Sequence of chain 1.A:
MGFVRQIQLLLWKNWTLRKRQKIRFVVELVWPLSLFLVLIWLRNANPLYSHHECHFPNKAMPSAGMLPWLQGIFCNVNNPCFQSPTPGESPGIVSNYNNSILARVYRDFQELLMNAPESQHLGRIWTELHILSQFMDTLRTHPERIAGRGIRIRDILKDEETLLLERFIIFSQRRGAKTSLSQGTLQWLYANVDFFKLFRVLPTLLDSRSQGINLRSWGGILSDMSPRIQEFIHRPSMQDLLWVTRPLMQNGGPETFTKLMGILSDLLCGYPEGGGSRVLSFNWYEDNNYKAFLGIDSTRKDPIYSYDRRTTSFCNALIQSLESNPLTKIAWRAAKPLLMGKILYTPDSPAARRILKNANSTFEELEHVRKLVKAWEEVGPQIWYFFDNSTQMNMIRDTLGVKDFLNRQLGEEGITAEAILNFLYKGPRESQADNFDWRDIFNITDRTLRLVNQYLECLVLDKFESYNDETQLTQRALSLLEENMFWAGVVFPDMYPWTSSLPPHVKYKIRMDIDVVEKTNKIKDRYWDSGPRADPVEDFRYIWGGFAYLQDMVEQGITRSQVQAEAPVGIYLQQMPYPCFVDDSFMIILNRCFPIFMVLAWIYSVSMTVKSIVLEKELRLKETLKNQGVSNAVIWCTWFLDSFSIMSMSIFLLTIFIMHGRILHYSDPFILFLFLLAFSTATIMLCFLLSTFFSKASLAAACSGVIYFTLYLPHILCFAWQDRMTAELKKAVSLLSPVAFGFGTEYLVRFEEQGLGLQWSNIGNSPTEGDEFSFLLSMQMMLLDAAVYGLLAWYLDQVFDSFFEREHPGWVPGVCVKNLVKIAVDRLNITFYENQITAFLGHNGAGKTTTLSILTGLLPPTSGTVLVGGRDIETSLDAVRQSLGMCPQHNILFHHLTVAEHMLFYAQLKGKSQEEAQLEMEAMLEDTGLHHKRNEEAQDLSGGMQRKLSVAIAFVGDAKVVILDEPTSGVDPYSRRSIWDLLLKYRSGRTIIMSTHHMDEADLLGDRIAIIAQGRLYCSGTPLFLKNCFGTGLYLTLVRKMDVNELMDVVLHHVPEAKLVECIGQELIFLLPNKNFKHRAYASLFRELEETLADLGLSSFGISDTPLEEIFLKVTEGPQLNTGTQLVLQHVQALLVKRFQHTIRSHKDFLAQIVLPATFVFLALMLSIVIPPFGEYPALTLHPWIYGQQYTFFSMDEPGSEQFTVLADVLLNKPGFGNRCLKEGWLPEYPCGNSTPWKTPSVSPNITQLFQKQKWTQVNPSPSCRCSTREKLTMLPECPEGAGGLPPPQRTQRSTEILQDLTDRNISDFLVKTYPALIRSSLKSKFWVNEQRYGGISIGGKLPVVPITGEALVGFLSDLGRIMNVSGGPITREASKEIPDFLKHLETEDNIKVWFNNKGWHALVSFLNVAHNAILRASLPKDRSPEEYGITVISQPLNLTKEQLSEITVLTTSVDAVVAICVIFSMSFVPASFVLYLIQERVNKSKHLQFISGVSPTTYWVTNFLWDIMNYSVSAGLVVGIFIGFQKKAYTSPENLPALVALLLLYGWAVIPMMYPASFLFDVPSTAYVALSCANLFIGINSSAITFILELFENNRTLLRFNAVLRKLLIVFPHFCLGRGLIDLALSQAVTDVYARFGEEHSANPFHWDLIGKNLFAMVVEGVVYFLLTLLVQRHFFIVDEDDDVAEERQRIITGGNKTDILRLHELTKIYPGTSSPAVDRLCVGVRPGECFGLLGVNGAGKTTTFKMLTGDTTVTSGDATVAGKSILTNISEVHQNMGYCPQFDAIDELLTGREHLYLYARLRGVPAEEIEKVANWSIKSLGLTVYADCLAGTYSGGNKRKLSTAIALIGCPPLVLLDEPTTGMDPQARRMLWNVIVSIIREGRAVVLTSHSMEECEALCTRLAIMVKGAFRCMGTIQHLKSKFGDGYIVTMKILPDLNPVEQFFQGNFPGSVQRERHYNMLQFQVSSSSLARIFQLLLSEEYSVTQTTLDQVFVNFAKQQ

Binding-site contacts:
Ligand atom O7 contacts residue ASN1490 of chain 1.A at 4.3 Å.
Ligand atom C5 contacts residue ASN1490 of chain 1.A at 3.3 Å.
Ligand atom C3 contacts residue ASN1490 of chain 1.A at 3.1 Å.
Ligand atom C7 contacts residue ASN1490 of chain 1.A at 4.5 Å.
Ligand atom C6 contacts residue ASN1490 of chain 1.A at 4.3 Å.
Ligand atom O4 contacts residue ASN1490 of chain 1.A at 4.5 Å.
Ligand atom C2 contacts residue ASN1490 of chain 1.A at 2.5 Å.
Ligand atom N2 contacts residue ASN1490 of chain 1.A at 3.8 Å.
Ligand atom O3 contacts residue ASN1490 of chain 1.A at 3.3 Å (h-bond).
Ligand atom C1 contacts residue ASN1490 of chain 1.A at 1.4 Å.
Ligand atom O5 contacts residue ASN1490 of chain 1.A at 2.4 Å (h-bond).
Ligand atom C4 contacts residue ASN1490 of chain 1.A at 3.1 Å.

The protein below binds the small molecule below.
Small molecule (SMILES): CC(=O)N[C@@H]1[C@@H](O)[C@H](O)[C@@H](CO)O[C@H]1O